A protein and the small-molecule ligand that binds it are described below.
Small molecule (SMILES): [NH3+]CCCCO

Binding-site contacts:
Ligand atom CG contacts residue VAL191 of chain 1.A at 4.3 Å (hydrophobic).
Ligand atom CD contacts residue VAL191 of chain 1.A at 3.7 Å (hydrophobic).
Ligand atom OA contacts residue TRP193 of chain 1.A at 4.0 Å.
Ligand atom CB contacts residue GLN174 of chain 1.A at 4.2 Å.
Ligand atom CD contacts residue CYS173 of chain 1.A at 3.9 Å (hydrophobic).
Ligand atom NZ contacts residue ASP171 of chain 1.A at 3.4 Å (salt-bridge).
Ligand atom CE contacts residue TRP193 of chain 1.A at 3.8 Å (hydrophobic).
Ligand atom CG contacts residue SER177 of chain 1.A at 4.0 Å.
Ligand atom CB contacts residue TRP193 of chain 1.A at 4.0 Å (hydrophobic).
Ligand atom CE contacts residue GLY194 of chain 1.A at 4.3 Å.
Ligand atom CG contacts residue GLN174 of chain 1.A at 3.7 Å.
Ligand atom OA contacts residue SER192 of chain 1.A at 2.7 Å (h-bond).
Ligand atom NZ contacts residue SER172 of chain 1.A at 3.0 Å (h-bond).
Ligand atom CE contacts residue CYS173 of chain 1.A at 4.4 Å (hydrophobic).
Ligand atom NZ contacts residue TRP193 of chain 1.A at 3.8 Å.
Ligand atom CD contacts residue SER172 of chain 1.A at 3.7 Å.
Ligand atom CB contacts residue SER177 of chain 1.A at 3.7 Å.
Ligand atom CE contacts residue GLY196 of chain 1.A at 3.9 Å.
Ligand atom CG contacts residue CYS173 of chain 1.A at 3.4 Å (hydrophobic).
Ligand atom NZ contacts residue GLY196 of chain 1.A at 4.5 Å.
Ligand atom OA contacts residue HIS40 of chain 1.A at 3.5 Å.
Ligand atom CB contacts residue SER192 of chain 1.A at 3.5 Å.
Ligand atom OA contacts residue VAL191 of chain 1.A at 4.3 Å.
Ligand atom CE contacts residue SER172 of chain 1.A at 3.4 Å.
Ligand atom NZ contacts residue GLY204 of chain 1.A at 3.7 Å.
Ligand atom OA contacts residue SER177 of chain 1.A at 2.8 Å (h-bond).

Sequence of chain 1.A:
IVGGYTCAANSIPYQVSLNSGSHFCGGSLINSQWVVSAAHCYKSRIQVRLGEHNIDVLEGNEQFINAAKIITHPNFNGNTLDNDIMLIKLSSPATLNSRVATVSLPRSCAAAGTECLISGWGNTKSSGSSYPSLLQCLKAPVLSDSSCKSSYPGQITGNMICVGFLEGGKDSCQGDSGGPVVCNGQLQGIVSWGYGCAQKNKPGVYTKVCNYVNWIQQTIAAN